The small molecule below binds the protein below.
Small molecule (SMILES): CSCC[C@@H](C=O)NC(=O)[C@@H](NC(=O)[C@H](CCC(=O)O)NC(=O)[C@H](CCSC)NC(=O)[C@H](CC(N)=O)NC(=O)[C@H](CCC(=O)O)NC(=O)[C@H](CC(N)=O)NC(=O)[C@H](CO)NC(=O)[C@H](C)N)[C@@H](C)O

Sequence of chain 1.A:
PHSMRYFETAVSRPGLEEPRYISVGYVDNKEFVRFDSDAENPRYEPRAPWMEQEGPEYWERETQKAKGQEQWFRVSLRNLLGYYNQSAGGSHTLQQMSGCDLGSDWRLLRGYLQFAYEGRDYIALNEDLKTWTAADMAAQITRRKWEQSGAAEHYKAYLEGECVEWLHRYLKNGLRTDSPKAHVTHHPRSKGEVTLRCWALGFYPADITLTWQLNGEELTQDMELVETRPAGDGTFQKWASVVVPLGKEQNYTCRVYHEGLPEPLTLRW

Binding-site contacts:
Ligand atom N contacts residue TYR6 of chain 1.A at 3.1 Å (h-bond).
Ligand atom C contacts residue ASN79 of chain 1.A at 3.3 Å.
Ligand atom CG contacts residue SER76 of chain 1.A at 3.5 Å.
Ligand atom CB contacts residue TRP72 of chain 1.A at 3.5 Å (hydrophobic).
Ligand atom C contacts residue TYR83 of chain 1.A at 3.3 Å (hydrophobic).
Ligand atom N contacts residue GOL1 of chain 1.H at 3.3 Å.
Ligand atom O contacts residue GOL1 of chain 1.H at 3.5 Å.
Ligand atom OG contacts residue GLU62 of chain 1.A at 2.8 Å (salt-bridge).
Ligand atom CG contacts residue LYS145 of chain 1.A at 3.4 Å.
Ligand atom O contacts residue TRP72 of chain 1.A at 3.1 Å (h-bond).
Ligand atom O contacts residue TRP72 of chain 1.A at 3.1 Å (h-bond).
Ligand atom O contacts residue LYS145 of chain 1.A at 3.0 Å.
Ligand atom O contacts residue TRP146 of chain 1.A at 2.7 Å (h-bond).
Ligand atom OG1 contacts residue ASN79 of chain 1.A at 3.1 Å (h-bond).
Ligand atom OG1 contacts residue LYS145 of chain 1.A at 3.2 Å (salt-bridge).
Ligand atom N contacts residue SER76 of chain 1.A at 3.2 Å (h-bond).
Ligand atom O contacts residue LYS65 of chain 1.A at 2.7 Å (salt-bridge).
Ligand atom CB contacts residue TRP166 of chain 1.A at 3.4 Å (hydrophobic).
Ligand atom ND2 contacts residue TRP72 of chain 1.A at 3.5 Å.
Ligand atom O contacts residue GLN69 of chain 1.A at 3.5 Å (h-bond).
Ligand atom O contacts residue TRP146 of chain 1.A at 3.3 Å (h-bond).
Ligand atom OD1 contacts residue TYR158 of chain 1.A at 3.4 Å.
Ligand atom O contacts residue THR142 of chain 1.A at 3.0 Å (h-bond).
Ligand atom O contacts residue EDO1 of chain 1.Q at 3.1 Å (h-bond).
Ligand atom N contacts residue TYR170 of chain 1.A at 2.7 Å (h-bond).
Ligand atom CB contacts residue THR142 of chain 1.A at 3.4 Å.
Ligand atom N contacts residue GLU62 of chain 1.A at 3.1 Å (salt-bridge).
Ligand atom CA contacts residue TRP72 of chain 1.A at 3.4 Å (hydrophobic).
Ligand atom CA contacts residue GLN69 of chain 1.A at 3.3 Å.
Ligand atom OD1 contacts residue GOL1 of chain 1.H at 3.1 Å (h-bond).
Ligand atom N contacts residue GLN69 of chain 1.A at 2.7 Å (h-bond).
Ligand atom O contacts residue TYR83 of chain 1.A at 2.3 Å (h-bond).
Ligand atom O contacts residue TYR158 of chain 1.A at 2.8 Å (h-bond).
Ligand atom C contacts residue LYS145 of chain 1.A at 3.3 Å.
Ligand atom CE contacts residue PHE115 of chain 1.A at 3.3 Å (hydrophobic).
Ligand atom N contacts residue TYR6 of chain 1.A at 3.4 Å (h-bond).
Ligand atom CA contacts residue TYR6 of chain 1.A at 3.5 Å (hydrophobic).
Ligand atom C contacts residue TYR6 of chain 1.A at 3.4 Å (hydrophobic).
Ligand atom CB contacts residue GOL1 of chain 1.H at 3.4 Å.
Ligand atom C contacts residue GLN69 of chain 1.A at 3.5 Å.